The protein below binds the small molecule below.
Small molecule (SMILES): O=C(O)Cc1nn(Cc2nc3cc(C(F)(F)F)ccc3s2)c(=O)c2ccccc12

Binding-site contacts:
Ligand atom C3 contacts residue TRP21 of chain 1.A at 3.6 Å (hydrophobic).
Ligand atom C14 contacts residue TRP112 of chain 1.A at 3.4 Å (hydrophobic).
Ligand atom N3 contacts residue TRP112 of chain 1.A at 3.5 Å.
Ligand atom F2 contacts residue TYR310 of chain 1.A at 3.7 Å.
Ligand atom C14 contacts residue VAL114 of chain 1.A at 3.6 Å (hydrophobic).
Ligand atom F1 contacts residue PRO311 of chain 1.A at 3.5 Å.
Ligand atom C10 contacts residue TRP112 of chain 1.A at 3.6 Å (hydrophobic).
Ligand atom C18 contacts residue HIS111 of chain 1.A at 3.2 Å.
Ligand atom C11 contacts residue TRP112 of chain 1.A at 3.3 Å (hydrophobic).
Ligand atom S1 contacts residue TRP112 of chain 1.A at 3.7 Å.
Ligand atom C19 contacts residue TRP112 of chain 1.A at 3.7 Å (hydrophobic).
Ligand atom C18 contacts residue NAP1 of chain 1.B at 3.5 Å.
Ligand atom F3 contacts residue TYR310 of chain 1.A at 3.1 Å.
Ligand atom F3 contacts residue PRO311 of chain 1.A at 3.4 Å.
Ligand atom C16 contacts residue TRP112 of chain 1.A at 3.4 Å (hydrophobic).
Ligand atom C8 contacts residue TRP21 of chain 1.A at 3.1 Å (hydrophobic).
Ligand atom O2 contacts residue NAP1 of chain 1.B at 3.0 Å.
Ligand atom C7 contacts residue TRP21 of chain 1.A at 3.3 Å (hydrophobic).
Ligand atom F1 contacts residue TRP112 of chain 1.A at 3.2 Å.
Ligand atom F1 contacts residue VAL114 of chain 1.A at 3.3 Å.
Ligand atom C9 contacts residue TRP220 of chain 1.A at 3.4 Å (hydrophobic).
Ligand atom C15 contacts residue TRP112 of chain 1.A at 3.3 Å (hydrophobic).
Ligand atom F2 contacts residue VAL114 of chain 1.A at 3.4 Å.
Ligand atom N3 contacts residue LEU301 of chain 1.A at 3.4 Å (h-bond).
Ligand atom O2 contacts residue TYR49 of chain 1.A at 2.7 Å (h-bond).
Ligand atom C4 contacts residue TRP21 of chain 1.A at 3.6 Å (hydrophobic).
Ligand atom O2 contacts residue HIS111 of chain 1.A at 2.7 Å (h-bond).
Ligand atom O1 contacts residue TRP220 of chain 1.A at 3.5 Å.
Ligand atom C13 contacts residue TRP112 of chain 1.A at 3.4 Å (hydrophobic).
Ligand atom C17 contacts residue TRP21 of chain 1.A at 3.7 Å (hydrophobic).
Ligand atom F2 contacts residue CYS304 of chain 1.A at 3.2 Å.
Ligand atom C5 contacts residue PHE123 of chain 1.A at 3.5 Å (hydrophobic).
Ligand atom O3 contacts residue NAP1 of chain 1.B at 3.6 Å.
Ligand atom N2 contacts residue CYS299 of chain 1.A at 3.7 Å.
Ligand atom O3 contacts residue TRP112 of chain 1.A at 2.9 Å (h-bond).
Ligand atom C1 contacts residue TRP220 of chain 1.A at 3.7 Å (hydrophobic).
Ligand atom O3 contacts residue HIS111 of chain 1.A at 3.0 Å (h-bond).
Ligand atom N1 contacts residue TRP220 of chain 1.A at 3.4 Å.
Ligand atom C12 contacts residue TRP112 of chain 1.A at 3.5 Å (hydrophobic).
Ligand atom C17 contacts residue NAP1 of chain 1.B at 3.5 Å.

Sequence of chain 1.A:
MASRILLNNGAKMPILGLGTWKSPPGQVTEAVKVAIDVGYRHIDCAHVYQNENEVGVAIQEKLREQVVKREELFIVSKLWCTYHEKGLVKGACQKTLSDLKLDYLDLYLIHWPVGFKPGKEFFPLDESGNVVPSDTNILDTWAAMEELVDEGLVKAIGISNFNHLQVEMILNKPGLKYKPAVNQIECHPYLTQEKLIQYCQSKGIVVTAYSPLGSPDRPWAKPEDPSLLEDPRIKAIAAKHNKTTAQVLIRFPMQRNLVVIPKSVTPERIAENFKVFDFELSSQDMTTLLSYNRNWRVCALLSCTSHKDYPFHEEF